Sequence of chain 1.A:
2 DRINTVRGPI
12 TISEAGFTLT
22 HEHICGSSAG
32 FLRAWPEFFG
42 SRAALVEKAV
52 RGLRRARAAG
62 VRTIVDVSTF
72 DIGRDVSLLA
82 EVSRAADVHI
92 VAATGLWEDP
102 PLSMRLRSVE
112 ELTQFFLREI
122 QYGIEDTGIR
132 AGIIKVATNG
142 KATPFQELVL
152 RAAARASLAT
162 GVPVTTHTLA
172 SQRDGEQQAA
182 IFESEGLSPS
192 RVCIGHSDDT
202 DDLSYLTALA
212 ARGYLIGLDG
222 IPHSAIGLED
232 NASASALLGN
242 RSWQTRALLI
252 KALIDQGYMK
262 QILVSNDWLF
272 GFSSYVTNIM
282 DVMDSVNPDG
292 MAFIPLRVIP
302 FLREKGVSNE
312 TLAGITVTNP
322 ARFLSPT

Binding-site contacts:
Ligand atom CAG contacts residue VAL308 of chain 1.A at 4.4 Å (hydrophobic).
Ligand atom CAF contacts residue SER309 of chain 1.A at 4.0 Å.
Ligand atom CAC contacts residue THR312 of chain 1.A at 2.5 Å.
Ligand atom CAG contacts residue ILE255 of chain 1.A at 3.8 Å (hydrophobic).
Ligand atom CAC contacts residue SER309 of chain 1.A at 2.6 Å.
Ligand atom CAH contacts residue SER309 of chain 1.A at 2.8 Å.
Ligand atom CAF contacts residue THR312 of chain 1.A at 3.1 Å.
Ligand atom CAG contacts residue THR312 of chain 1.A at 3.2 Å.
Ligand atom CAH contacts residue THR312 of chain 1.A at 2.8 Å.
Ligand atom CAC contacts residue GLU311 of chain 1.A at 4.4 Å.
Ligand atom CAD contacts residue MET260 of chain 1.A at 4.4 Å (hydrophobic).
Ligand atom CAE contacts residue SER309 of chain 1.A at 2.0 Å.
Ligand atom CAD contacts residue ILE255 of chain 1.A at 4.1 Å (hydrophobic).
Ligand atom CAE contacts residue THR312 of chain 1.A at 1.7 Å.
Ligand atom CAH contacts residue VAL308 of chain 1.A at 3.8 Å (hydrophobic).
Ligand atom CAI contacts residue THR312 of chain 1.A at 3.7 Å.
Ligand atom CAB contacts residue GLY307 of chain 1.A at 4.5 Å.
Ligand atom CAI contacts residue SER309 of chain 1.A at 4.4 Å.
Ligand atom CAG contacts residue SER309 of chain 1.A at 4.1 Å.
Ligand atom CAF contacts residue MET260 of chain 1.A at 4.2 Å (hydrophobic).

This protein binds this small molecule.
Small molecule (SMILES): CCC1(C)CCCCC1